Sequence of chain 1.A:
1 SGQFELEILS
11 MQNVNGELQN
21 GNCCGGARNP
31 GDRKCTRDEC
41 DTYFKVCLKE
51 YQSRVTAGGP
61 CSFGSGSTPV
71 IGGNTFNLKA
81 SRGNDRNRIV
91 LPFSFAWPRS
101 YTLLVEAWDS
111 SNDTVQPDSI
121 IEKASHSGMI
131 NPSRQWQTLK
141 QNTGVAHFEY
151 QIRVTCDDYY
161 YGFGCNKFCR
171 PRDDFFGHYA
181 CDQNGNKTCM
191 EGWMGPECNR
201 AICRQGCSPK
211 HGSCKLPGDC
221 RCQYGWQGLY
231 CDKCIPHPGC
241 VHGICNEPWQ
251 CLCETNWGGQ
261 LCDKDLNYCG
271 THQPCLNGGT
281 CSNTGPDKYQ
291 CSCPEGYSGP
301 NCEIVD

This protein binds this small molecule.
Small molecule (SMILES): CC(=O)N[C@@H]1[C@@H](O)[C@H](O)[C@@H](CO)O[C@H]1O

Binding-site contacts:
Ligand atom O5 contacts residue ASN184 of chain 1.A at 3.4 Å.
Ligand atom C5 contacts residue ASN186 of chain 1.A at 3.6 Å.
Ligand atom C3 contacts residue LYS167 of chain 1.A at 4.5 Å.
Ligand atom C5 contacts residue LYS167 of chain 1.A at 4.3 Å.
Ligand atom C6 contacts residue ASN184 of chain 1.A at 3.5 Å.
Ligand atom O5 contacts residue LYS167 of chain 1.A at 4.0 Å.
Ligand atom C4 contacts residue LYS167 of chain 1.A at 3.8 Å.
Ligand atom O6 contacts residue ASN184 of chain 1.A at 3.0 Å (h-bond).
Ligand atom O7 contacts residue ASN186 of chain 1.A at 3.4 Å (h-bond).
Ligand atom C1 contacts residue ASN186 of chain 1.A at 1.4 Å.
Ligand atom O6 contacts residue LYS167 of chain 1.A at 4.0 Å.
Ligand atom O5 contacts residue ASN186 of chain 1.A at 2.4 Å (h-bond).
Ligand atom C1 contacts residue ASN184 of chain 1.A at 4.2 Å.
Ligand atom N2 contacts residue ASN186 of chain 1.A at 3.0 Å (h-bond).
Ligand atom C7 contacts residue ASN186 of chain 1.A at 3.6 Å.
Ligand atom C2 contacts residue ASN186 of chain 1.A at 2.5 Å.
Ligand atom C4 contacts residue ASN186 of chain 1.A at 4.2 Å.
Ligand atom C3 contacts residue ASN186 of chain 1.A at 3.8 Å.
Ligand atom C2 contacts residue LYS167 of chain 1.A at 4.4 Å.
Ligand atom C5 contacts residue ASN184 of chain 1.A at 3.7 Å.